Binding-site contacts:
Ligand atom C8 contacts residue CYS101 of chain 1.E at 3.4 Å (hydrophobic).
Ligand atom N2 contacts residue CYS101 of chain 1.E at 4.1 Å.
Ligand atom C2 contacts residue ASN131 of chain 1.E at 2.6 Å.
Ligand atom C8 contacts residue ILE102 of chain 1.E at 4.2 Å (hydrophobic).
Ligand atom C8 contacts residue SER130 of chain 1.E at 3.6 Å.
Ligand atom O7 contacts residue ASN131 of chain 1.E at 3.3 Å (h-bond).
Ligand atom C7 contacts residue CYS101 of chain 1.E at 4.3 Å (hydrophobic).
Ligand atom O5 contacts residue ASN131 of chain 1.E at 2.4 Å (h-bond).
Ligand atom N2 contacts residue ASN131 of chain 1.E at 3.0 Å (h-bond).
Ligand atom C8 contacts residue PRO103 of chain 1.E at 4.0 Å (hydrophobic).
Ligand atom C4 contacts residue ASN131 of chain 1.E at 4.4 Å.
Ligand atom C1 contacts residue ASN131 of chain 1.E at 1.5 Å.
Ligand atom C7 contacts residue SER130 of chain 1.E at 4.1 Å.
Ligand atom C7 contacts residue ASN131 of chain 1.E at 3.4 Å.
Ligand atom O7 contacts residue SER130 of chain 1.E at 3.7 Å.
Ligand atom C5 contacts residue ASN131 of chain 1.E at 3.8 Å.
Ligand atom C3 contacts residue ASN131 of chain 1.E at 3.9 Å.

Sequence of chain 1.E:
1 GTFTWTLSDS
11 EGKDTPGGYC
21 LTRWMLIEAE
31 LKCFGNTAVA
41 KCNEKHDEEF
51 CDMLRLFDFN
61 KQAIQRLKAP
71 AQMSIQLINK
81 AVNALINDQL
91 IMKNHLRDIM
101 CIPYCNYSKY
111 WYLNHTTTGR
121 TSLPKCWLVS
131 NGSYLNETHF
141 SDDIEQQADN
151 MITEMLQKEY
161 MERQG

A small-molecule ligand and the protein it binds are described below.
Small molecule (SMILES): CC(=O)N[C@@H]1[C@@H](O)[C@H](O)[C@@H](CO)O[C@H]1O